Sequence of chain 1.A:
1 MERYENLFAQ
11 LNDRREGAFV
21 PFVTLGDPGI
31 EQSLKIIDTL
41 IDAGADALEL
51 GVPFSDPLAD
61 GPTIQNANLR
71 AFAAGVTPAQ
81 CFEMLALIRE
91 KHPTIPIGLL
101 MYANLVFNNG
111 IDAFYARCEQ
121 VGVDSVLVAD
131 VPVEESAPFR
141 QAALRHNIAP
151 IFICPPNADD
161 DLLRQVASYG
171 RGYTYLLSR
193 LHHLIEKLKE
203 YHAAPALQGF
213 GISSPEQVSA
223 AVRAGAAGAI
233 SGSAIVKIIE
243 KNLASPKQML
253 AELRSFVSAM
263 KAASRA

Sequence of chain 1.B:
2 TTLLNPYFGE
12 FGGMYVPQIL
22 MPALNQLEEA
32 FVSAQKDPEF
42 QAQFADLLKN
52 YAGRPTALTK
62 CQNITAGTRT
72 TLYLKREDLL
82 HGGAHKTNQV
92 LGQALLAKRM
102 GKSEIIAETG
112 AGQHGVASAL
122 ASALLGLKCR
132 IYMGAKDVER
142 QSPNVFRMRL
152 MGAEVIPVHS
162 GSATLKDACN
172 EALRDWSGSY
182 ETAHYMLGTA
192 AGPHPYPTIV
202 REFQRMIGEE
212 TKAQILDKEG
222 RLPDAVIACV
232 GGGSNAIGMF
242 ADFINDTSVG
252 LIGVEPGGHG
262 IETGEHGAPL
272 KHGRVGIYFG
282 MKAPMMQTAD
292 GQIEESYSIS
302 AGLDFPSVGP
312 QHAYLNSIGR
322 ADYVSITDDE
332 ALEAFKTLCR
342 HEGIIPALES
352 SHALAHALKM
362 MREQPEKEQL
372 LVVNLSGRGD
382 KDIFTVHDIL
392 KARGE

Binding-site contacts:
Ligand atom C2 contacts residue LEU100 of chain 1.A at 3.7 Å (hydrophobic).
Ligand atom F10 contacts residue ILE153 of chain 1.A at 3.3 Å.
Ligand atom O17 contacts residue GLY234 of chain 1.A at 3.1 Å (h-bond).
Ligand atom F11 contacts residue ILE153 of chain 1.A at 3.5 Å.
Ligand atom C4 contacts residue PHE212 of chain 1.A at 3.5 Å (hydrophobic).
Ligand atom F10 contacts residue ALA129 of chain 1.A at 3.2 Å.
Ligand atom O20 contacts residue PHE212 of chain 1.A at 3.1 Å.
Ligand atom O21 contacts residue SER235 of chain 1.A at 2.3 Å (h-bond).
Ligand atom F10 contacts residue LEU127 of chain 1.A at 3.6 Å.
Ligand atom C4 contacts residue LEU100 of chain 1.A at 3.3 Å (hydrophobic).
Ligand atom O19 contacts residue GLY213 of chain 1.A at 3.4 Å (h-bond).
Ligand atom O20 contacts residue GLY213 of chain 1.A at 3.2 Å (h-bond).
Ligand atom C5 contacts residue ASP60 of chain 1.A at 3.7 Å.
Ligand atom C16 contacts residue TYR175 of chain 1.A at 3.4 Å (hydrophobic).
Ligand atom O14 contacts residue GLU49 of chain 1.A at 2.7 Å (salt-bridge).
Ligand atom C3 contacts residue LEU100 of chain 1.A at 3.7 Å (hydrophobic).
Ligand atom C16 contacts residue PHE212 of chain 1.A at 3.6 Å (hydrophobic).
Ligand atom O19 contacts residue SER235 of chain 1.A at 3.4 Å (h-bond).
Ligand atom O19 contacts residue GLY234 of chain 1.A at 3.4 Å (h-bond).
Ligand atom C12 contacts residue LEU100 of chain 1.A at 3.5 Å (hydrophobic).
Ligand atom F9 contacts residue ALA129 of chain 1.A at 3.0 Å.
Ligand atom C4 contacts residue TYR175 of chain 1.A at 3.7 Å (hydrophobic).
Ligand atom F9 contacts residue ALA59 of chain 1.A at 3.4 Å.
Ligand atom P18 contacts residue SER235 of chain 1.A at 3.4 Å.
Ligand atom C8 contacts residue ALA129 of chain 1.A at 3.6 Å (hydrophobic).
Ligand atom O7 contacts residue ALA129 of chain 1.A at 3.5 Å.
Ligand atom P18 contacts residue GLY234 of chain 1.A at 3.8 Å.
Ligand atom C12 contacts residue GLU49 of chain 1.A at 3.5 Å.
Ligand atom C3 contacts residue PHE212 of chain 1.A at 3.8 Å (hydrophobic).
Ligand atom O21 contacts residue GLY234 of chain 1.A at 3.5 Å.
Ligand atom C6 contacts residue ALA59 of chain 1.A at 3.7 Å (hydrophobic).
Ligand atom F9 contacts residue PRO18 of chain 1.B at 3.1 Å.
Ligand atom C5 contacts residue PHE212 of chain 1.A at 3.5 Å (hydrophobic).
Ligand atom C6 contacts residue PHE212 of chain 1.A at 3.7 Å (hydrophobic).
Ligand atom C12 contacts residue TYR175 of chain 1.A at 3.2 Å (hydrophobic).
Ligand atom C5 contacts residue LEU100 of chain 1.A at 3.5 Å (hydrophobic).
Ligand atom O14 contacts residue TYR175 of chain 1.A at 2.6 Å (h-bond).
Ligand atom O7 contacts residue ALA59 of chain 1.A at 3.3 Å.
Ligand atom C15 contacts residue GLY234 of chain 1.A at 3.4 Å.
Ligand atom C3 contacts residue TYR175 of chain 1.A at 3.6 Å (hydrophobic).

A small-molecule ligand and the protein it binds are described below.
Small molecule (SMILES): O=C(NCCOP(=O)(O)O)c1ccc(OC(F)(F)F)cc1